A protein and the small-molecule ligand that binds it are described below.
Small molecule (SMILES): Cc1nc(C)c(-c2cc([C@H](C)c3ccccc3)n[nH]2)s1

Binding-site contacts:
Ligand atom C05 contacts residue SER118 of chain 1.B at 3.9 Å.
Ligand atom C14 contacts residue MET39 of chain 1.B at 3.7 Å (hydrophobic).
Ligand atom N10 contacts residue GLU89 of chain 1.B at 2.8 Å (salt-bridge).
Ligand atom C16 contacts residue HIS141 of chain 1.B at 3.8 Å.
Ligand atom C04 contacts residue ILE90 of chain 1.B at 3.8 Å (hydrophobic).
Ligand atom N06 contacts residue ALA117 of chain 1.B at 3.6 Å.
Ligand atom C01 contacts residue SER118 of chain 1.B at 3.4 Å.
Ligand atom N10 contacts residue ILE90 of chain 1.B at 4.0 Å.
Ligand atom C12 contacts residue TRP142 of chain 1.B at 3.9 Å (hydrophobic).
Ligand atom C07 contacts residue GLU89 of chain 1.B at 3.8 Å.
Ligand atom C07 contacts residue ILE90 of chain 1.B at 3.9 Å (hydrophobic).
Ligand atom C14 contacts residue TYR67 of chain 1.B at 3.7 Å (hydrophobic).
Ligand atom C20 contacts residue TRP142 of chain 1.B at 3.8 Å (hydrophobic).
Ligand atom C05 contacts residue ILE90 of chain 1.B at 4.0 Å (hydrophobic).
Ligand atom C08 contacts residue ILE90 of chain 1.B at 3.7 Å (hydrophobic).
Ligand atom N09 contacts residue GLY65 of chain 1.B at 3.7 Å.
Ligand atom C16 contacts residue ASP140 of chain 1.B at 3.6 Å.
Ligand atom N06 contacts residue SER118 of chain 1.B at 3.0 Å (h-bond).
Ligand atom C02 contacts residue SER118 of chain 1.B at 3.7 Å.
Ligand atom C04 contacts residue HIS141 of chain 1.B at 3.7 Å.
Ligand atom C19 contacts residue TRP142 of chain 1.B at 3.7 Å (hydrophobic).
Ligand atom C01 contacts residue GLN119 of chain 1.B at 3.5 Å.
Ligand atom N09 contacts residue GLU89 of chain 1.B at 3.4 Å (salt-bridge).
Ligand atom C18 contacts residue MET39 of chain 1.B at 4.0 Å (hydrophobic).
Ligand atom C11 contacts residue GLU89 of chain 1.B at 3.9 Å.
Ligand atom C17 contacts residue HIS141 of chain 1.B at 3.5 Å.
Ligand atom C17 contacts residue MET39 of chain 1.B at 4.0 Å (hydrophobic).
Ligand atom C08 contacts residue HIS141 of chain 1.B at 3.7 Å.
Ligand atom C07 contacts residue MET88 of chain 1.B at 3.5 Å (hydrophobic).
Ligand atom N10 contacts residue GLY65 of chain 1.B at 3.6 Å.
Ligand atom S03 contacts residue TRP142 of chain 1.B at 3.4 Å.
Ligand atom C18 contacts residue TRP142 of chain 1.B at 3.7 Å (hydrophobic).
Ligand atom C12 contacts residue HIS141 of chain 1.B at 3.6 Å.
Ligand atom C07 contacts residue SER118 of chain 1.B at 4.0 Å.
Ligand atom C01 contacts residue TRP142 of chain 1.B at 3.9 Å (hydrophobic).
Ligand atom C07 contacts residue GLY116 of chain 1.B at 3.6 Å.
Ligand atom C18 contacts residue PO41 of chain 1.R at 3.8 Å.
Ligand atom N09 contacts residue ILE90 of chain 1.B at 3.2 Å (h-bond).
Ligand atom C15 contacts residue MET39 of chain 1.B at 3.9 Å (hydrophobic).
Ligand atom C16 contacts residue MET39 of chain 1.B at 3.6 Å (hydrophobic).

Sequence of chain 1.B:
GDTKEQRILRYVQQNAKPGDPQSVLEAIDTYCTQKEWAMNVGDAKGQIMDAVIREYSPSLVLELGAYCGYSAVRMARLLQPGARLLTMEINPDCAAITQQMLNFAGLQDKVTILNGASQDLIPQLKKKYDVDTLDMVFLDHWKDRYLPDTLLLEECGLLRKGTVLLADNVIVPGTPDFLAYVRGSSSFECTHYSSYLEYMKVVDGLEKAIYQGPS